Sequence of chain 1.B:
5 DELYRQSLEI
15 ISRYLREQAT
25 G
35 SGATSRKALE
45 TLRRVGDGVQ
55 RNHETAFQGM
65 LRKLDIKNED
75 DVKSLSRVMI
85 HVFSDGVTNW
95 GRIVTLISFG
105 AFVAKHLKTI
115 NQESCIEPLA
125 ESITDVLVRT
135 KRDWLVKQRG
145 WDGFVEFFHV

The protein below binds the small molecule below.
Small molecule (SMILES): O=C(O)c1cc(SCCc2ccccc2)ccc1NS(=O)(=O)c1ccc2ccccc2c1

Binding-site contacts:
Ligand atom C contacts residue ARG96 of chain 1.B at 3.8 Å.
Ligand atom C2 contacts residue LEU100 of chain 1.B at 3.3 Å (hydrophobic).
Ligand atom O1 contacts residue ARG96 of chain 1.B at 3.2 Å (salt-bridge).
Ligand atom C3 contacts residue LEU100 of chain 1.B at 3.6 Å (hydrophobic).
Ligand atom O contacts residue ARG96 of chain 1.B at 3.2 Å (salt-bridge).
Ligand atom O2 contacts residue THR99 of chain 1.B at 3.5 Å.
Ligand atom O2 contacts residue PHE61 of chain 1.B at 4.1 Å.
Ligand atom O contacts residue VAL86 of chain 1.B at 3.4 Å.
Ligand atom C22 contacts residue MET64 of chain 1.B at 3.4 Å (hydrophobic).
Ligand atom C4 contacts residue VAL86 of chain 1.B at 4.1 Å (hydrophobic).
Ligand atom C7 contacts residue LEU68 of chain 1.B at 3.8 Å (hydrophobic).
Ligand atom C9 contacts residue Q0D1 of chain 1.H at 4.0 Å.
Ligand atom S contacts residue MET83 of chain 1.B at 3.4 Å.
Ligand atom C23 contacts residue MET64 of chain 1.B at 3.9 Å (hydrophobic).
Ligand atom C6 contacts residue VAL82 of chain 1.B at 4.0 Å (hydrophobic).
Ligand atom O3 contacts residue THR99 of chain 1.B at 3.4 Å.
Ligand atom C10 contacts residue Q0D1 of chain 1.H at 3.4 Å.
Ligand atom C18 contacts residue VAL86 of chain 1.B at 4.1 Å (hydrophobic).
Ligand atom C5 contacts residue MET64 of chain 1.B at 3.6 Å (hydrophobic).
Ligand atom C19 contacts residue VAL86 of chain 1.B at 3.9 Å (hydrophobic).
Ligand atom O1 contacts residue PHE87 of chain 1.B at 3.2 Å.
Ligand atom O contacts residue PHE87 of chain 1.B at 3.2 Å.
Ligand atom C11 contacts residue VAL86 of chain 1.B at 3.8 Å (hydrophobic).
Ligand atom C2 contacts residue VAL86 of chain 1.B at 4.2 Å (hydrophobic).
Ligand atom C12 contacts residue MET64 of chain 1.B at 3.3 Å (hydrophobic).
Ligand atom C20 contacts residue VAL86 of chain 1.B at 4.2 Å (hydrophobic).
Ligand atom C11 contacts residue VAL82 of chain 1.B at 4.2 Å (hydrophobic).
Ligand atom C24 contacts residue MET64 of chain 1.B at 3.6 Å (hydrophobic).
Ligand atom C5 contacts residue LEU68 of chain 1.B at 4.1 Å (hydrophobic).
Ligand atom C8 contacts residue LYS67 of chain 1.B at 4.2 Å.
Ligand atom S1 contacts residue THR99 of chain 1.B at 3.9 Å.
Ligand atom C6 contacts residue MET64 of chain 1.B at 3.7 Å (hydrophobic).
Ligand atom C1 contacts residue LEU100 of chain 1.B at 3.9 Å (hydrophobic).
Ligand atom C13 contacts residue MET64 of chain 1.B at 3.4 Å (hydrophobic).
Ligand atom C8 contacts residue MET64 of chain 1.B at 3.8 Å (hydrophobic).
Ligand atom C contacts residue PHE87 of chain 1.B at 3.4 Å (hydrophobic).
Ligand atom C7 contacts residue MET64 of chain 1.B at 3.6 Å (hydrophobic).
Ligand atom C4 contacts residue VAL82 of chain 1.B at 4.2 Å (hydrophobic).
Ligand atom C11 contacts residue MET64 of chain 1.B at 3.9 Å (hydrophobic).
Ligand atom C12 contacts residue PHE103 of chain 1.B at 3.7 Å (hydrophobic).